Sequence of chain 1.B:
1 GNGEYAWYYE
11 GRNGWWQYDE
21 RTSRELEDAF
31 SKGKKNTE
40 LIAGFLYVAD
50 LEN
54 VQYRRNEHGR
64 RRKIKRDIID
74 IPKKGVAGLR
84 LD

Binding-site contacts:
Ligand atom P contacts residue ARG63 of chain 1.B at 3.7 Å.
Ligand atom O1B contacts residue TRP16 of chain 1.B at 2.8 Å (h-bond).
Ligand atom C12 contacts residue TRP16 of chain 1.B at 3.7 Å (hydrophobic).
Ligand atom C6 contacts residue TYR9 of chain 1.B at 3.6 Å (hydrophobic).
Ligand atom N6 contacts residue TYR9 of chain 1.B at 3.5 Å.
Ligand atom O3B contacts residue LYS77 of chain 1.B at 3.4 Å (salt-bridge).
Ligand atom O5' contacts residue TYR46 of chain 1.B at 3.7 Å.
Ligand atom C8 contacts residue GLN55 of chain 1.B at 3.7 Å.
Ligand atom C4 contacts residue ILE41 of chain 1.B at 3.7 Å (hydrophobic).
Ligand atom C5 contacts residue ILE41 of chain 1.B at 3.7 Å (hydrophobic).
Ligand atom N1 contacts residue TYR9 of chain 1.B at 3.4 Å (h-bond).
Ligand atom O2B contacts residue ARG12 of chain 1.B at 2.8 Å (salt-bridge).
Ligand atom OP2 contacts residue ARG63 of chain 1.B at 3.0 Å (salt-bridge).
Ligand atom O14 contacts residue ARG65 of chain 1.B at 3.6 Å.
Ligand atom O1B contacts residue ARG12 of chain 1.B at 3.5 Å (salt-bridge).
Ligand atom C6 contacts residue ILE41 of chain 1.B at 3.6 Å (hydrophobic).
Ligand atom OP3 contacts residue TYR46 of chain 1.B at 2.6 Å (h-bond).
Ligand atom C2 contacts residue ILE41 of chain 1.B at 3.7 Å (hydrophobic).
Ligand atom O1B contacts residue GLY11 of chain 1.B at 3.6 Å.
Ligand atom N6 contacts residue GLN55 of chain 1.B at 3.0 Å (h-bond).
Ligand atom C2 contacts residue TYR9 of chain 1.B at 3.2 Å (hydrophobic).
Ligand atom O12 contacts residue GLY81 of chain 1.B at 3.3 Å.
Ligand atom N6 contacts residue TYR18 of chain 1.B at 3.2 Å.
Ligand atom O1B contacts residue LYS77 of chain 1.B at 2.6 Å (salt-bridge).
Ligand atom N3 contacts residue TYR9 of chain 1.B at 3.6 Å.
Ligand atom O13 contacts residue GLY81 of chain 1.B at 3.6 Å.
Ligand atom N3 contacts residue ILE41 of chain 1.B at 3.7 Å.
Ligand atom O5' contacts residue ARG65 of chain 1.B at 3.3 Å (salt-bridge).
Ligand atom C8 contacts residue TYR46 of chain 1.B at 3.6 Å (hydrophobic).
Ligand atom O3B contacts residue ARG12 of chain 1.B at 2.9 Å (salt-bridge).
Ligand atom N1 contacts residue ILE41 of chain 1.B at 3.7 Å.
Ligand atom C2' contacts residue ARG65 of chain 1.B at 3.6 Å.
Ligand atom O4' contacts residue TYR46 of chain 1.B at 3.6 Å.
Ligand atom PB contacts residue LYS77 of chain 1.B at 3.5 Å.
Ligand atom OP1 contacts residue ARG63 of chain 1.B at 3.2 Å.
Ligand atom O15 contacts residue TRP16 of chain 1.B at 3.3 Å (h-bond).
Ligand atom OP1 contacts residue ARG65 of chain 1.B at 2.7 Å (salt-bridge).
Ligand atom N7 contacts residue GLN55 of chain 1.B at 2.9 Å (h-bond).
Ligand atom C3' contacts residue ARG65 of chain 1.B at 3.5 Å.
Ligand atom O12 contacts residue TYR9 of chain 1.B at 2.7 Å (h-bond).

The protein below binds the small molecule below.
Small molecule (SMILES): Nc1ncnc2c1ncn2[C@@H]1O[C@H](COP(=O)(O)O)[C@@H](O)[C@H]1O[C@H]1O[C@H](COP(=O)(O)O)[C@@H](O)[C@H]1O